Sequence of chain 3.A:
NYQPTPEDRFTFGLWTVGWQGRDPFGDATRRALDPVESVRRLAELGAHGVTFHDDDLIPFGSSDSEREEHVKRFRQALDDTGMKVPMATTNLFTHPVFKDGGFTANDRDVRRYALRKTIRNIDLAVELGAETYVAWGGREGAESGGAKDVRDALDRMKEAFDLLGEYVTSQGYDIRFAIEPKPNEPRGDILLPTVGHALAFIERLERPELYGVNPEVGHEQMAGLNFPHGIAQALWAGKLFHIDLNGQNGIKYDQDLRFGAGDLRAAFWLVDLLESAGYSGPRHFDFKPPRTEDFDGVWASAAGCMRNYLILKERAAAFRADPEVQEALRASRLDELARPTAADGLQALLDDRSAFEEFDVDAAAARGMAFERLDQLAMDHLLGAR

A protein and the small-molecule ligand that binds it are described below.
Small molecule (SMILES): OC[C@H]1O[C@@H](O)[C@H](O)[C@@H](O)[C@@H]1O

Sequence of chain 1.A:
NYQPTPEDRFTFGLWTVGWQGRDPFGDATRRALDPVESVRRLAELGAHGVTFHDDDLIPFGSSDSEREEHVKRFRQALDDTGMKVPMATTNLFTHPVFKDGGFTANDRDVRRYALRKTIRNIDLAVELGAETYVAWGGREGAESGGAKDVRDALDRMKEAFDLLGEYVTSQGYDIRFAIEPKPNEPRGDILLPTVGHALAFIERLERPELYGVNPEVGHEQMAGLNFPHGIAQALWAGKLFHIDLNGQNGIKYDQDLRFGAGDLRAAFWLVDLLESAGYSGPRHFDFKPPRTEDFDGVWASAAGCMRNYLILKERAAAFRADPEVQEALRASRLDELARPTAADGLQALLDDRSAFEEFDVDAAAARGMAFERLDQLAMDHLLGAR

Binding-site contacts:
Ligand atom C5 contacts residue GLU181 of chain 1.A at 4.0 Å.
Ligand atom O2 contacts residue PHE26 of chain 3.A at 4.0 Å.
Ligand atom O4 contacts residue ASP245 of chain 1.A at 3.3 Å (salt-bridge).
Ligand atom O6 contacts residue THR90 of chain 1.A at 3.0 Å (h-bond).
Ligand atom C1 contacts residue HIS54 of chain 1.A at 3.3 Å.
Ligand atom O4 contacts residue MG1 of chain 1.B at 2.1 Å.
Ligand atom C4 contacts residue ASP287 of chain 1.A at 3.6 Å.
Ligand atom C2 contacts residue TRP137 of chain 1.A at 4.1 Å (hydrophobic).
Ligand atom C3 contacts residue MG1 of chain 1.B at 2.7 Å.
Ligand atom O5 contacts residue HIS54 of chain 1.A at 2.7 Å (h-bond).
Ligand atom C6 contacts residue HIS54 of chain 1.A at 3.5 Å.
Ligand atom O2 contacts residue ASP287 of chain 1.A at 4.0 Å.
Ligand atom C4 contacts residue MG1 of chain 1.B at 2.8 Å.
Ligand atom O1 contacts residue HIS54 of chain 1.A at 3.2 Å.
Ligand atom O3 contacts residue ASP287 of chain 1.A at 3.4 Å (salt-bridge).
Ligand atom C3 contacts residue GLU181 of chain 1.A at 3.6 Å.
Ligand atom C6 contacts residue GLU181 of chain 1.A at 3.8 Å.
Ligand atom C6 contacts residue THR90 of chain 1.A at 3.5 Å.
Ligand atom C4 contacts residue TRP137 of chain 1.A at 4.1 Å (hydrophobic).
Ligand atom O5 contacts residue TRP137 of chain 1.A at 3.6 Å.
Ligand atom C3 contacts residue ASP287 of chain 1.A at 3.0 Å.
Ligand atom O6 contacts residue PHE94 of chain 1.A at 4.1 Å.
Ligand atom C1 contacts residue TRP16 of chain 1.A at 4.0 Å (hydrophobic).
Ligand atom C6 contacts residue VAL135 of chain 1.A at 4.1 Å (hydrophobic).
Ligand atom O6 contacts residue THR91 of chain 1.A at 4.0 Å.
Ligand atom C5 contacts residue HIS54 of chain 1.A at 3.3 Å.
Ligand atom C6 contacts residue TRP137 of chain 1.A at 3.6 Å (hydrophobic).
Ligand atom O3 contacts residue GLU181 of chain 1.A at 2.9 Å (salt-bridge).
Ligand atom O6 contacts residue TRP137 of chain 1.A at 3.5 Å.
Ligand atom O4 contacts residue GLU181 of chain 1.A at 2.4 Å (salt-bridge).
Ligand atom C2 contacts residue ASP287 of chain 1.A at 4.1 Å.
Ligand atom O3 contacts residue HIS220 of chain 1.A at 3.5 Å.
Ligand atom O3 contacts residue MG1 of chain 1.B at 2.5 Å.
Ligand atom O5 contacts residue PHE94 of chain 1.A at 3.9 Å.
Ligand atom O4 contacts residue ASP287 of chain 1.A at 2.9 Å (salt-bridge).
Ligand atom O1 contacts residue PHE94 of chain 1.A at 3.2 Å.
Ligand atom O2 contacts residue TRP16 of chain 1.A at 4.1 Å.
Ligand atom C4 contacts residue GLU181 of chain 1.A at 3.1 Å.
Ligand atom O3 contacts residue GLU217 of chain 1.A at 3.5 Å (salt-bridge).
Ligand atom O6 contacts residue HIS54 of chain 1.A at 3.0 Å (h-bond).